Sequence of chain 1.A:
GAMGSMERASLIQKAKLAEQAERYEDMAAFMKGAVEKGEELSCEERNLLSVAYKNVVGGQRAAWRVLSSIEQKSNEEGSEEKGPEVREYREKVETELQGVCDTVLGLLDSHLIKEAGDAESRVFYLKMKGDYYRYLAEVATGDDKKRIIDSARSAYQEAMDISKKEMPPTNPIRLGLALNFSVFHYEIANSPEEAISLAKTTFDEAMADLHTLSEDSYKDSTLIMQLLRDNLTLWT

Sequence of chain 1.B:
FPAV

Binding-site contacts:
Ligand atom O1 contacts residue LEU223 of chain 1.A at 4.3 Å.
Ligand atom C8 contacts residue VAL5 of chain 1.B at 4.0 Å (hydrophobic).
Ligand atom C18 contacts residue ILE173 of chain 1.A at 4.1 Å (hydrophobic).
Ligand atom C20 contacts residue CYS43 of chain 1.A at 3.9 Å (hydrophobic).
Ligand atom C17 contacts residue ILE173 of chain 1.A at 4.0 Å (hydrophobic).
Ligand atom C18 contacts residue CYS43 of chain 1.A at 2.8 Å (hydrophobic).
Ligand atom C5 contacts residue VAL5 of chain 1.B at 3.9 Å (hydrophobic).
Ligand atom CL1 contacts residue PRO172 of chain 1.A at 4.1 Å.
Ligand atom C6 contacts residue VAL5 of chain 1.B at 3.4 Å (hydrophobic).
Ligand atom C20 contacts residue ASN47 of chain 1.A at 4.0 Å.
Ligand atom O2 contacts residue ARG46 of chain 1.A at 4.2 Å.
Ligand atom C10 contacts residue ILE224 of chain 1.A at 4.0 Å (hydrophobic).
Ligand atom C13 contacts residue ASN47 of chain 1.A at 4.2 Å.
Ligand atom CL1 contacts residue ILE173 of chain 1.A at 3.7 Å.
Ligand atom C1 contacts residue LEU223 of chain 1.A at 3.8 Å (hydrophobic).
Ligand atom C1 contacts residue VAL5 of chain 1.B at 4.1 Å (hydrophobic).
Ligand atom O2 contacts residue CYS43 of chain 1.A at 3.6 Å.
Ligand atom C22 contacts residue ASN47 of chain 1.A at 3.9 Å.
Ligand atom CL1 contacts residue LYS127 of chain 1.A at 3.6 Å.
Ligand atom C1 contacts residue LEU227 of chain 1.A at 3.6 Å (hydrophobic).
Ligand atom CL1 contacts residue PHE124 of chain 1.A at 4.1 Å.
Ligand atom C9 contacts residue ILE224 of chain 1.A at 4.1 Å (hydrophobic).
Ligand atom C3 contacts residue VAL5 of chain 1.B at 3.7 Å (hydrophobic).
Ligand atom C20 contacts residue PHE124 of chain 1.A at 4.0 Å (hydrophobic).
Ligand atom C21 contacts residue ASN47 of chain 1.A at 3.8 Å.
Ligand atom C9 contacts residue VAL5 of chain 1.B at 3.9 Å (hydrophobic).
Ligand atom C2 contacts residue LEU223 of chain 1.A at 3.6 Å (hydrophobic).
Ligand atom C9 contacts residue PRO172 of chain 1.A at 3.7 Å (hydrophobic).
Ligand atom C16 contacts residue ILE173 of chain 1.A at 4.1 Å (hydrophobic).
Ligand atom C19 contacts residue CYS43 of chain 1.A at 1.8 Å (hydrophobic).
Ligand atom O1 contacts residue ILE224 of chain 1.A at 3.9 Å.
Ligand atom C7 contacts residue VAL5 of chain 1.B at 3.8 Å (hydrophobic).
Ligand atom N1 contacts residue VAL5 of chain 1.B at 4.1 Å.
Ligand atom N3 contacts residue CYS43 of chain 1.A at 3.3 Å (h-bond).
Ligand atom O3 contacts residue LEU223 of chain 1.A at 3.8 Å.
Ligand atom C10 contacts residue VAL5 of chain 1.B at 3.9 Å (hydrophobic).
Ligand atom O2 contacts residue ILE173 of chain 1.A at 3.0 Å.
Ligand atom C24 contacts residue LEU223 of chain 1.A at 4.3 Å (hydrophobic).
Ligand atom C19 contacts residue ARG46 of chain 1.A at 3.6 Å.
Ligand atom C17 contacts residue CYS43 of chain 1.A at 4.2 Å (hydrophobic).

A protein and the small-molecule ligand that binds it are described below.
Small molecule (SMILES): C[C@@H]1CC(Nc2ccc(Cl)cc2)(C(=O)NCC2CC3(CCN(C(=O)CCl)CC3)C2)C[C@H](C)O1